This protein binds this small molecule.
Small molecule (SMILES): CC(=O)N[C@H]1[C@H](O[C@H]2[C@H](O)[C@@H](NC(C)=O)CO[C@@H]2CO)O[C@H](CO)[C@@H](O[C@@H]2O[C@H](CO)[C@@H](O)[C@H](O[C@H]3O[C@H](CO)[C@@H](O)[C@H](O)[C@@H]3O)[C@@H]2O)[C@@H]1O

Binding-site contacts:
Ligand atom C8 contacts residue ILE355 of chain 1.A at 3.7 Å (hydrophobic).
Ligand atom N2 contacts residue ASN65 of chain 1.A at 3.1 Å (h-bond).
Ligand atom C1 contacts residue ILE355 of chain 1.A at 4.4 Å (hydrophobic).
Ligand atom N2 contacts residue ILE355 of chain 1.A at 4.0 Å.
Ligand atom C5 contacts residue ASN65 of chain 1.A at 3.6 Å.
Ligand atom C2 contacts residue ASN65 of chain 1.A at 2.5 Å.
Ligand atom C8 contacts residue LYS62 of chain 1.A at 4.0 Å.
Ligand atom C7 contacts residue LYS62 of chain 1.A at 4.4 Å.
Ligand atom C8 contacts residue ILE386 of chain 1.A at 3.8 Å (hydrophobic).
Ligand atom C7 contacts residue ASN65 of chain 1.A at 3.5 Å.
Ligand atom C7 contacts residue ILE355 of chain 1.A at 4.1 Å (hydrophobic).
Ligand atom O5 contacts residue ASN65 of chain 1.A at 2.3 Å (h-bond).
Ligand atom O7 contacts residue ASN65 of chain 1.A at 3.5 Å (h-bond).
Ligand atom C3 contacts residue ASN65 of chain 1.A at 3.8 Å.
Ligand atom C4 contacts residue ASN65 of chain 1.A at 4.2 Å.
Ligand atom O7 contacts residue LYS62 of chain 1.A at 3.9 Å.
Ligand atom C1 contacts residue ASN65 of chain 1.A at 1.4 Å.

Sequence of chain 1.A:
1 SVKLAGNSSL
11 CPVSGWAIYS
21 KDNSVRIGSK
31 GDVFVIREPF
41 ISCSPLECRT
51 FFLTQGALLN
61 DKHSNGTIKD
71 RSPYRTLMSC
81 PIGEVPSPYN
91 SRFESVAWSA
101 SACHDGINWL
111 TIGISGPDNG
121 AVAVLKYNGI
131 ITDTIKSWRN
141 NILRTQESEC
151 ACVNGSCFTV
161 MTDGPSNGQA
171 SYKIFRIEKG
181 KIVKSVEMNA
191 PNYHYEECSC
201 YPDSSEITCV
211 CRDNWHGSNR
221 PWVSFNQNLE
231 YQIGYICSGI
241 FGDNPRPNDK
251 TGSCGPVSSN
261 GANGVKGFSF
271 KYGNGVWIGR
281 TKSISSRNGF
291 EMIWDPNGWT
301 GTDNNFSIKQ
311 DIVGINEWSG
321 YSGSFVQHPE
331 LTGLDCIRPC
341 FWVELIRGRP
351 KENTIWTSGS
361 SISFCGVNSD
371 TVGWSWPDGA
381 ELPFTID